Sequence of chain 1.A:
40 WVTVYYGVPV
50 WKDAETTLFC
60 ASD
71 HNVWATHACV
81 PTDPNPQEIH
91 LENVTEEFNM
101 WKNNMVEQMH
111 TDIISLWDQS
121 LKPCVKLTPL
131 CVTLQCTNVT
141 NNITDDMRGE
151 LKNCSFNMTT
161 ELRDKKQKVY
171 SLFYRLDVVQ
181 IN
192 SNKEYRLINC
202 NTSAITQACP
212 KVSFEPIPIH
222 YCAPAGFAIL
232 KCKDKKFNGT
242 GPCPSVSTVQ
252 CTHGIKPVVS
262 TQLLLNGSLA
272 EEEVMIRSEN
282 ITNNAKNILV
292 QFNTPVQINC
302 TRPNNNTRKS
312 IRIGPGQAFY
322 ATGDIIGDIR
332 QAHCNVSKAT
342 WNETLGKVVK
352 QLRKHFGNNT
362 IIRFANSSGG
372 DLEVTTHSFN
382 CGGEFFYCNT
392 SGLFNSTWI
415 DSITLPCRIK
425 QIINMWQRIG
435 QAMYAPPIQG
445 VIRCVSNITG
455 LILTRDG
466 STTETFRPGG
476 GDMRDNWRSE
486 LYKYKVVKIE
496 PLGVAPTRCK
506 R

Binding-site contacts:
Ligand atom C3 contacts residue ASN157 of chain 1.A at 3.6 Å.
Ligand atom C8 contacts residue LYS168 of chain 1.A at 4.4 Å.
Ligand atom C8 contacts residue SER155 of chain 1.A at 3.6 Å.
Ligand atom C8 contacts residue PHE156 of chain 1.A at 3.7 Å (hydrophobic).
Ligand atom C5 contacts residue ASN157 of chain 1.A at 3.6 Å.
Ligand atom C1 contacts residue ASN157 of chain 1.A at 1.4 Å.
Ligand atom C7 contacts residue PHE156 of chain 1.A at 4.4 Å (hydrophobic).
Ligand atom O7 contacts residue ASN157 of chain 1.A at 3.7 Å.
Ligand atom O5 contacts residue ASN157 of chain 1.A at 2.4 Å (h-bond).
Ligand atom C8 contacts residue GLN135 of chain 1.A at 3.7 Å.
Ligand atom N2 contacts residue ASN157 of chain 1.A at 2.8 Å (h-bond).
Ligand atom C7 contacts residue GLN135 of chain 1.A at 4.2 Å.
Ligand atom C8 contacts residue ASN157 of chain 1.A at 4.4 Å.
Ligand atom O7 contacts residue GLN135 of chain 1.A at 4.0 Å.
Ligand atom C2 contacts residue ASN157 of chain 1.A at 2.3 Å.
Ligand atom C7 contacts residue ASN157 of chain 1.A at 3.5 Å.
Ligand atom C4 contacts residue ASN157 of chain 1.A at 4.1 Å.

This protein binds this small molecule.
Small molecule (SMILES): CC(=O)N[C@@H]1[C@@H](O)[C@H](O)[C@@H](CO)O[C@H]1O